Sequence of chain 1.A:
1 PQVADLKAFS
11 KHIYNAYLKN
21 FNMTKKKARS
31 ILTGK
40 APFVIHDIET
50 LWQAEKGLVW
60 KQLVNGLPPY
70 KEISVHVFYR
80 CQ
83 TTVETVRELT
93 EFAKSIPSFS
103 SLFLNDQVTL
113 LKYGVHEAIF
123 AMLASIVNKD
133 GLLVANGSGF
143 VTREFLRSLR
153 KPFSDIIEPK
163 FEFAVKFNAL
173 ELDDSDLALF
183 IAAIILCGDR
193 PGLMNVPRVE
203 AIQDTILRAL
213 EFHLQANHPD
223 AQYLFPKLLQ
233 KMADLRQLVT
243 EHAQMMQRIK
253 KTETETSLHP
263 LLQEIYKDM

Binding-site contacts:
Ligand atom C10 contacts residue ASN107 of chain 1.A at 4.0 Å.
Ligand atom O6 contacts residue THR111 of chain 1.A at 4.1 Å.
Ligand atom C8 contacts residue ASN107 of chain 1.A at 4.1 Å.
Ligand atom C6 contacts residue ASN107 of chain 1.A at 3.7 Å.
Ligand atom O5 contacts residue ASN107 of chain 1.A at 3.5 Å.
Ligand atom C6 contacts residue VAL110 of chain 1.A at 4.1 Å (hydrophobic).
Ligand atom C5 contacts residue ASN107 of chain 1.A at 4.5 Å.
Ligand atom C6 contacts residue THR111 of chain 1.A at 3.7 Å.
Ligand atom O6 contacts residue ASN107 of chain 1.A at 3.1 Å (h-bond).
Ligand atom C3 contacts residue B7G1 of chain 1.E at 3.4 Å.
Ligand atom C7 contacts residue ASN107 of chain 1.A at 4.0 Å.
Ligand atom O3 contacts residue B7G1 of chain 1.E at 4.0 Å.
Ligand atom O6 contacts residue B7G1 of chain 1.E at 3.9 Å.
Ligand atom C13 contacts residue LEU106 of chain 1.A at 3.9 Å (hydrophobic).
Ligand atom O1 contacts residue ASN107 of chain 1.A at 4.1 Å.
Ligand atom O6 contacts residue VAL110 of chain 1.A at 3.2 Å.
Ligand atom C13 contacts residue PHE105 of chain 1.A at 3.6 Å (hydrophobic).
Ligand atom C12 contacts residue LEU106 of chain 1.A at 4.0 Å (hydrophobic).
Ligand atom C4 contacts residue B7G1 of chain 1.E at 3.2 Å.
Ligand atom C1 contacts residue ASN107 of chain 1.A at 4.4 Å.
Ligand atom C13 contacts residue ASN107 of chain 1.A at 4.2 Å.
Ligand atom C6 contacts residue B7G1 of chain 1.E at 4.3 Å.
Ligand atom C5 contacts residue B7G1 of chain 1.E at 3.8 Å.
Ligand atom O4 contacts residue B7G1 of chain 1.E at 2.2 Å (h-bond).

The protein below binds the small molecule below.
Small molecule (SMILES): CCCCCCCO[C@@H]1O[C@H](CO)[C@@H](O)[C@H](O)[C@H]1O